Binding-site contacts:
Ligand atom O5 contacts residue ASN131 of chain 1.B at 2.4 Å (h-bond).
Ligand atom O5 contacts residue THR133 of chain 1.B at 3.8 Å.
Ligand atom C4 contacts residue ASN131 of chain 1.B at 4.2 Å.
Ligand atom C5 contacts residue ASN131 of chain 1.B at 3.6 Å.
Ligand atom C1 contacts residue THR133 of chain 1.B at 4.3 Å.
Ligand atom C7 contacts residue ASN131 of chain 1.B at 3.6 Å.
Ligand atom C2 contacts residue ASN131 of chain 1.B at 2.4 Å.
Ligand atom O6 contacts residue GLN145 of chain 1.B at 4.1 Å.
Ligand atom C1 contacts residue ASN131 of chain 1.B at 1.4 Å.
Ligand atom C3 contacts residue ASN131 of chain 1.B at 3.8 Å.
Ligand atom C6 contacts residue THR133 of chain 1.B at 4.0 Å.
Ligand atom C5 contacts residue THR133 of chain 1.B at 4.0 Å.
Ligand atom C6 contacts residue GLN145 of chain 1.B at 4.1 Å.
Ligand atom N2 contacts residue ASN131 of chain 1.B at 2.8 Å (h-bond).
Ligand atom O7 contacts residue ASN131 of chain 1.B at 4.0 Å.

This protein binds this small molecule.
Small molecule (SMILES): CC(=O)N[C@@H]1[C@@H](O)[C@H](O)[C@@H](CO)O[C@H]1O

Sequence of chain 1.B:
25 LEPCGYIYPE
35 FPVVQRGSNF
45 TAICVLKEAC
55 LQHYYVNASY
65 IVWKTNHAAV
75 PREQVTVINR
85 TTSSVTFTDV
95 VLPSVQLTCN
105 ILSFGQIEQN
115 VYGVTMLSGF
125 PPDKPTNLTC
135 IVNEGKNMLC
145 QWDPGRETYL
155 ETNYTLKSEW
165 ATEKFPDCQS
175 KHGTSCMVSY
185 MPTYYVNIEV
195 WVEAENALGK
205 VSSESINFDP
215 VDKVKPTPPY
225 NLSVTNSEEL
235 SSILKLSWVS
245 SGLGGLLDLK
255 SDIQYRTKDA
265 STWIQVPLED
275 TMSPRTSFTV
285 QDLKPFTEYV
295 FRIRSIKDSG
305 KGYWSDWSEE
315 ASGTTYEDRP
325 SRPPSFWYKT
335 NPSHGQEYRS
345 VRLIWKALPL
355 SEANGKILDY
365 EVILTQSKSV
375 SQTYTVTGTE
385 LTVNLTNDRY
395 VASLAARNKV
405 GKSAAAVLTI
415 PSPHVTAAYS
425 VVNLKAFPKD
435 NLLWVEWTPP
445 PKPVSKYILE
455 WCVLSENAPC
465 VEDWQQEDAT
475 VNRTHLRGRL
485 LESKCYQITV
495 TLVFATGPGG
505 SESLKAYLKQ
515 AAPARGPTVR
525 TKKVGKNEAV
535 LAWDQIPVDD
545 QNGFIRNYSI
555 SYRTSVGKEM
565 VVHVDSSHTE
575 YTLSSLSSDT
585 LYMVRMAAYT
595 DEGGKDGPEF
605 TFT